Sequence of chain 1.B:
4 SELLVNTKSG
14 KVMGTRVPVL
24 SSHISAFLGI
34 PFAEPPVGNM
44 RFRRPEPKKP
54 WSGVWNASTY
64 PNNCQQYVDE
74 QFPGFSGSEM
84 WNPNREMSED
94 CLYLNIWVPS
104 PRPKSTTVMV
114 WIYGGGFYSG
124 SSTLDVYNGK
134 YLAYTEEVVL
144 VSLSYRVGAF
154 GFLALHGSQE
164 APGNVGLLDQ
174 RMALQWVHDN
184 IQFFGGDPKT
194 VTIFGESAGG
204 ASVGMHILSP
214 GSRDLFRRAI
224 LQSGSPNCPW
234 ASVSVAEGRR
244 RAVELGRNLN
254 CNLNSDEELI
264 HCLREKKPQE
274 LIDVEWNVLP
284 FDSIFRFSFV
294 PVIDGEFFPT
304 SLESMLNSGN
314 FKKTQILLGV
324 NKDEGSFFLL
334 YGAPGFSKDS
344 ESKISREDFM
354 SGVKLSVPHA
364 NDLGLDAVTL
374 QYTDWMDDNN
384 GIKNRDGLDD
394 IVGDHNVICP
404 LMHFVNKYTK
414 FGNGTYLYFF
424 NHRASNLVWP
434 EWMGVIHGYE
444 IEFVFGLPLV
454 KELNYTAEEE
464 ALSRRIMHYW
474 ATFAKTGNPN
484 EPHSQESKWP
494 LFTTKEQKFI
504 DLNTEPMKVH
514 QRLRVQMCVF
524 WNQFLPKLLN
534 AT

This small molecule binds to this protein.
Small molecule (SMILES): C[C@@H](O)CCC[N+](C)(C)C

Binding-site contacts:
Ligand atom C2 contacts residue GLY118 of chain 1.B at 4.2 Å.
Ligand atom C4 contacts residue GLY119 of chain 1.B at 3.8 Å.
Ligand atom C6 contacts residue HIS440 of chain 1.B at 4.0 Å.
Ligand atom C3 contacts residue GLY117 of chain 1.B at 4.3 Å.
Ligand atom C5 contacts residue GLY119 of chain 1.B at 3.6 Å.
Ligand atom C10 contacts residue TRP84 of chain 1.B at 3.7 Å (hydrophobic).
Ligand atom C3 contacts residue HIS440 of chain 1.B at 3.8 Å.
Ligand atom C5 contacts residue GLY118 of chain 1.B at 4.0 Å.
Ligand atom C6 contacts residue GLY119 of chain 1.B at 3.6 Å.
Ligand atom C6 contacts residue PHE290 of chain 1.B at 3.9 Å (hydrophobic).
Ligand atom O7 contacts residue GLY119 of chain 1.B at 2.7 Å (h-bond).
Ligand atom C6 contacts residue PHE288 of chain 1.B at 3.9 Å (hydrophobic).
Ligand atom C9 contacts residue GLY118 of chain 1.B at 4.3 Å.
Ligand atom N1 contacts residue TRP84 of chain 1.B at 4.2 Å.
Ligand atom C4 contacts residue HIS440 of chain 1.B at 3.2 Å.
Ligand atom C6 contacts residue TRP233 of chain 1.B at 3.8 Å (hydrophobic).
Ligand atom O7 contacts residue GLY118 of chain 1.B at 2.9 Å (h-bond).
Ligand atom C5 contacts residue HIS440 of chain 1.B at 3.5 Å.
Ligand atom C6 contacts residue SER200 of chain 1.B at 2.4 Å.
Ligand atom C2 contacts residue HIS440 of chain 1.B at 4.2 Å.
Ligand atom O7 contacts residue GLU199 of chain 1.B at 4.5 Å.
Ligand atom C9 contacts residue TRP84 of chain 1.B at 3.5 Å (hydrophobic).
Ligand atom C3 contacts residue SER200 of chain 1.B at 3.2 Å.
Ligand atom C3 contacts residue GLU199 of chain 1.B at 4.1 Å.
Ligand atom O7 contacts residue GLY117 of chain 1.B at 3.8 Å.
Ligand atom C8 contacts residue HIS440 of chain 1.B at 4.0 Å.
Ligand atom C10 contacts residue PHE330 of chain 1.B at 4.3 Å (hydrophobic).
Ligand atom C8 contacts residue GLY441 of chain 1.B at 4.0 Å.
Ligand atom O7 contacts residue ALA201 of chain 1.B at 2.5 Å (h-bond).
Ligand atom C6 contacts residue ALA201 of chain 1.B at 4.1 Å (hydrophobic).
Ligand atom O7 contacts residue SER200 of chain 1.B at 2.4 Å (h-bond).
Ligand atom C3 contacts residue GLY118 of chain 1.B at 3.4 Å.
Ligand atom C8 contacts residue TRP84 of chain 1.B at 4.0 Å (hydrophobic).
Ligand atom C4 contacts residue GLY118 of chain 1.B at 4.0 Å.
Ligand atom C3 contacts residue GLY119 of chain 1.B at 4.2 Å.
Ligand atom C5 contacts residue ALA201 of chain 1.B at 3.3 Å (hydrophobic).
Ligand atom C5 contacts residue SER200 of chain 1.B at 1.4 Å.
Ligand atom C4 contacts residue PHE331 of chain 1.B at 4.1 Å (hydrophobic).
Ligand atom C4 contacts residue SER200 of chain 1.B at 2.5 Å.
Ligand atom C8 contacts residue GLU199 of chain 1.B at 3.6 Å.